Sequence of chain 38.B:
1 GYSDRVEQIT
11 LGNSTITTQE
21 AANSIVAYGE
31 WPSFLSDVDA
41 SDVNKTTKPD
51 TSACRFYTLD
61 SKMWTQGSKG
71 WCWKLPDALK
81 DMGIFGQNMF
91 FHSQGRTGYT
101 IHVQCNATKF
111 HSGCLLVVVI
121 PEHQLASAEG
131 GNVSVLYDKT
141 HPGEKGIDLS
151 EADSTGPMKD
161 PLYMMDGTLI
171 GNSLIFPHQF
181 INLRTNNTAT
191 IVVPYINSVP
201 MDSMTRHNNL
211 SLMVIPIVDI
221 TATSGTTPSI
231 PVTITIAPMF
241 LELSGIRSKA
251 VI

Sequence of chain 38.C:
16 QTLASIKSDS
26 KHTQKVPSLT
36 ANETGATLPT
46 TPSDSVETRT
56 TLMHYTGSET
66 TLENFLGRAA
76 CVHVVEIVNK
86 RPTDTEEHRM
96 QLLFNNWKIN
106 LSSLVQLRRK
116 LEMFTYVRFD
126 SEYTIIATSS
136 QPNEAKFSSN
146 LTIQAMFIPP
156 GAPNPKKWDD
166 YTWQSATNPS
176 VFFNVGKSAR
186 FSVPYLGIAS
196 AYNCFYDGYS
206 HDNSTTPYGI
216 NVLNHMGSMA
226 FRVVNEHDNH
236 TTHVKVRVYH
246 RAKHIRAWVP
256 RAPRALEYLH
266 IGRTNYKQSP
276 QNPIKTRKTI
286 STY

Binding-site contacts:
Ligand atom C10 contacts residue LEU218 of chain 38.C at 3.4 Å (hydrophobic).
Ligand atom C12 contacts residue LEU218 of chain 38.C at 3.6 Å (hydrophobic).
Ligand atom F3 contacts residue LEU106 of chain 38.C at 3.5 Å.
Ligand atom C15 contacts residue LEU218 of chain 38.C at 3.8 Å (hydrophobic).
Ligand atom F2 contacts residue ILE104 of chain 38.C at 3.4 Å.
Ligand atom C13 contacts residue LEU218 of chain 38.C at 3.6 Å (hydrophobic).
Ligand atom F3 contacts residue ILE104 of chain 38.C at 3.7 Å.
Ligand atom N3 contacts residue ASN198 of chain 38.C at 2.3 Å (h-bond).
Ligand atom C6 contacts residue ASN105 of chain 38.C at 3.6 Å.
Ligand atom N6 contacts residue ASN219 of chain 38.C at 3.5 Å.
Ligand atom C2 contacts residue MET221 of chain 38.C at 3.8 Å (hydrophobic).
Ligand atom N6 contacts residue LEU218 of chain 38.C at 3.4 Å (h-bond).
Ligand atom C18 contacts residue ILE104 of chain 38.C at 3.9 Å (hydrophobic).
Ligand atom C6 contacts residue ILE104 of chain 38.C at 3.3 Å (hydrophobic).
Ligand atom C4 contacts residue MET221 of chain 38.C at 3.7 Å (hydrophobic).
Ligand atom C4 contacts residue ASN105 of chain 38.C at 3.4 Å.
Ligand atom C13 contacts residue ASN198 of chain 38.C at 2.6 Å.
Ligand atom C9 contacts residue ASN198 of chain 38.C at 3.1 Å.
Ligand atom F2 contacts residue MET221 of chain 38.C at 2.9 Å.
Ligand atom N6 contacts residue MET221 of chain 38.C at 3.2 Å.
Ligand atom C17 contacts residue ALA194 of chain 38.C at 3.6 Å (hydrophobic).
Ligand atom N5 contacts residue TYR197 of chain 38.C at 3.8 Å.
Ligand atom N3 contacts residue TYR197 of chain 38.C at 3.9 Å.
Ligand atom F1 contacts residue SER126 of chain 38.C at 3.6 Å.
Ligand atom C15 contacts residue ALA194 of chain 38.C at 3.5 Å (hydrophobic).
Ligand atom C11 contacts residue LEU218 of chain 38.C at 3.6 Å (hydrophobic).
Ligand atom C17 contacts residue ASN198 of chain 38.C at 3.7 Å.
Ligand atom C1 contacts residue TYR197 of chain 38.C at 3.8 Å (hydrophobic).
Ligand atom F2 contacts residue TYR128 of chain 38.C at 3.4 Å.
Ligand atom C14 contacts residue LEU218 of chain 38.C at 3.5 Å (hydrophobic).
Ligand atom N4 contacts residue LEU218 of chain 38.C at 3.0 Å (h-bond).
Ligand atom C15 contacts residue ASN198 of chain 38.C at 2.5 Å.
Ligand atom C6 contacts residue MET221 of chain 38.C at 3.8 Å (hydrophobic).
Ligand atom C3 contacts residue TYR197 of chain 38.C at 3.8 Å (hydrophobic).
Ligand atom N2 contacts residue ASN198 of chain 38.C at 3.3 Å (h-bond).
Ligand atom C15 contacts residue SER198 of chain 38.B at 3.6 Å.
Ligand atom C13 contacts residue ALA196 of chain 38.C at 3.8 Å (hydrophobic).
Ligand atom N5 contacts residue ASN198 of chain 38.C at 3.0 Å (h-bond).
Ligand atom N1 contacts residue ASN219 of chain 38.C at 3.9 Å.
Ligand atom F3 contacts residue TYR128 of chain 38.C at 3.4 Å.

This small molecule binds to this protein.
Small molecule (SMILES): Nc1nc(-c2ccccc2)nc2[nH]nc(Nc3ccc(C(F)(F)F)cc3)c12

Sequence of chain 15.D:
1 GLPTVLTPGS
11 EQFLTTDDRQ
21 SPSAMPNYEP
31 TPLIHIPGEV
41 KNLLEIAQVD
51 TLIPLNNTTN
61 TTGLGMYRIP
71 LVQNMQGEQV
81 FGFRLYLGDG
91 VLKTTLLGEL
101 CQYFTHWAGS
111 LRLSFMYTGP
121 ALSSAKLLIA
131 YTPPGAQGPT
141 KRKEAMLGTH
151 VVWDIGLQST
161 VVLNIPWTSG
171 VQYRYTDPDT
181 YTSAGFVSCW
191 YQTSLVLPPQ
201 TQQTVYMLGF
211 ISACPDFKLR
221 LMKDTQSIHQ